Binding-site contacts:
Ligand atom CAI contacts residue GLY110 of chain 1.A at 3.4 Å.
Ligand atom CAO contacts residue ALA51 of chain 1.A at 3.9 Å (hydrophobic).
Ligand atom CAR contacts residue ASN115 of chain 1.A at 3.9 Å.
Ligand atom CBE contacts residue ALA51 of chain 1.A at 4.0 Å (hydrophobic).
Ligand atom OAA contacts residue LEU108 of chain 1.A at 3.8 Å.
Ligand atom CAH contacts residue LEU171 of chain 1.A at 3.7 Å (hydrophobic).
Ligand atom CAS contacts residue VAL38 of chain 1.A at 3.8 Å (hydrophobic).
Ligand atom CAP contacts residue LEU171 of chain 1.A at 3.9 Å (hydrophobic).
Ligand atom CAJ contacts residue LEU171 of chain 1.A at 4.0 Å (hydrophobic).
Ligand atom CAF contacts residue LYS53 of chain 1.A at 4.0 Å.
Ligand atom CAH contacts residue ASP112 of chain 1.A at 3.7 Å.
Ligand atom CAO contacts residue THR106 of chain 1.A at 3.8 Å.
Ligand atom CAG contacts residue THR106 of chain 1.A at 3.8 Å.
Ligand atom CAB contacts residue THR106 of chain 1.A at 3.7 Å.
Ligand atom CAK contacts residue GLY110 of chain 1.A at 3.7 Å.
Ligand atom CAC contacts residue LEU75 of chain 1.A at 3.9 Å (hydrophobic).
Ligand atom CAJ contacts residue ALA111 of chain 1.A at 3.8 Å (hydrophobic).
Ligand atom CAN contacts residue LEU171 of chain 1.A at 3.8 Å (hydrophobic).
Ligand atom CAB contacts residue LEU104 of chain 1.A at 4.0 Å (hydrophobic).
Ligand atom CAI contacts residue LEU171 of chain 1.A at 3.9 Å (hydrophobic).
Ligand atom CAX contacts residue GLY110 of chain 1.A at 3.8 Å.
Ligand atom SAW contacts residue LEU171 of chain 1.A at 3.9 Å.
Ligand atom CAY contacts residue LEU171 of chain 1.A at 3.7 Å (hydrophobic).
Ligand atom CAX contacts residue MET109 of chain 1.A at 3.9 Å (hydrophobic).
Ligand atom OAA contacts residue MET109 of chain 1.A at 2.7 Å (h-bond).
Ligand atom CAB contacts residue LEU75 of chain 1.A at 4.0 Å (hydrophobic).
Ligand atom CAG contacts residue LYS53 of chain 1.A at 3.6 Å.
Ligand atom CAD contacts residue LYS53 of chain 1.A at 3.7 Å.
Ligand atom CAG contacts residue ALA51 of chain 1.A at 4.0 Å (hydrophobic).
Ligand atom CAZ contacts residue LYS53 of chain 1.A at 4.0 Å.
Ligand atom OAA contacts residue GLY110 of chain 1.A at 3.1 Å (h-bond).
Ligand atom CAD contacts residue ALA51 of chain 1.A at 3.9 Å (hydrophobic).
Ligand atom SAW contacts residue VAL30 of chain 1.A at 3.8 Å.
Ligand atom CAY contacts residue ALA111 of chain 1.A at 4.0 Å (hydrophobic).
Ligand atom CAD contacts residue LEU104 of chain 1.A at 3.8 Å (hydrophobic).
Ligand atom CAH contacts residue ALA111 of chain 1.A at 3.6 Å (hydrophobic).
Ligand atom CAR contacts residue GLY110 of chain 1.A at 3.8 Å.
Ligand atom CAD contacts residue THR106 of chain 1.A at 3.5 Å.
Ligand atom CAY contacts residue GLY110 of chain 1.A at 3.5 Å.
Ligand atom CBA contacts residue GLY110 of chain 1.A at 3.7 Å.

Sequence of chain 1.A:
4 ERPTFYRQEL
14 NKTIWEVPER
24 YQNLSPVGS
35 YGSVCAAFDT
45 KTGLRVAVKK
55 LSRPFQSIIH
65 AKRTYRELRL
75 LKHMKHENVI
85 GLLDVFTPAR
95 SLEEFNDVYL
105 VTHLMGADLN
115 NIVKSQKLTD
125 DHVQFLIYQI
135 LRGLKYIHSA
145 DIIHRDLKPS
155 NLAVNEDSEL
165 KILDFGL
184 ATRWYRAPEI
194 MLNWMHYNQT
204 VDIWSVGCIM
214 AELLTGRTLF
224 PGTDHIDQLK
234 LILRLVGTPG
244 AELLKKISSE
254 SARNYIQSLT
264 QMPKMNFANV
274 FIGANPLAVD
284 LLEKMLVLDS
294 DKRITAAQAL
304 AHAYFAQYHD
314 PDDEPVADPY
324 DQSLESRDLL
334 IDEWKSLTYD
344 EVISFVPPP

A small-molecule ligand and the protein it binds are described below.
Small molecule (SMILES): O=C(c1ccc(CSc2nc3ccncc3[nH]2)cc1)N1CCC(Cc2ccccc2)CC1